Sequence of chain 1.A:
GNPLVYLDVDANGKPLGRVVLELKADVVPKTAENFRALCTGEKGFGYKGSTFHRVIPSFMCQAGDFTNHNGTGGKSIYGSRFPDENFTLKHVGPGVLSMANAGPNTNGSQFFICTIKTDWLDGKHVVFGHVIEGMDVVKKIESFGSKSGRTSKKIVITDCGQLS

Binding-site contacts:
Ligand atom CAK contacts residue ASN103 of chain 1.A at 3.5 Å.
Ligand atom CAR contacts residue ALA104 of chain 1.A at 3.8 Å (hydrophobic).
Ligand atom CAR contacts residue ASN103 of chain 1.A at 4.2 Å.
Ligand atom NAA contacts residue ALA104 of chain 1.A at 3.6 Å.
Ligand atom CAK contacts residue ALA104 of chain 1.A at 3.7 Å (hydrophobic).
Ligand atom CAP contacts residue ASN103 of chain 1.A at 4.4 Å.
Ligand atom OAC contacts residue GLY105 of chain 1.A at 3.7 Å.
Ligand atom CAP contacts residue ALA104 of chain 1.A at 3.4 Å (hydrophobic).
Ligand atom CAM contacts residue ASN103 of chain 1.A at 3.4 Å.
Ligand atom OAC contacts residue ALA104 of chain 1.A at 3.9 Å.
Ligand atom CAM contacts residue ALA104 of chain 1.A at 3.8 Å (hydrophobic).
Ligand atom CAL contacts residue ALA104 of chain 1.A at 3.7 Å (hydrophobic).
Ligand atom CAJ contacts residue ALA104 of chain 1.A at 3.4 Å (hydrophobic).

A protein and the small-molecule ligand that binds it are described below.
Small molecule (SMILES): Nc1ccc(S(=O)(=O)NC(=O)c2ccccc2)cc1